Sequence of chain 1.A:
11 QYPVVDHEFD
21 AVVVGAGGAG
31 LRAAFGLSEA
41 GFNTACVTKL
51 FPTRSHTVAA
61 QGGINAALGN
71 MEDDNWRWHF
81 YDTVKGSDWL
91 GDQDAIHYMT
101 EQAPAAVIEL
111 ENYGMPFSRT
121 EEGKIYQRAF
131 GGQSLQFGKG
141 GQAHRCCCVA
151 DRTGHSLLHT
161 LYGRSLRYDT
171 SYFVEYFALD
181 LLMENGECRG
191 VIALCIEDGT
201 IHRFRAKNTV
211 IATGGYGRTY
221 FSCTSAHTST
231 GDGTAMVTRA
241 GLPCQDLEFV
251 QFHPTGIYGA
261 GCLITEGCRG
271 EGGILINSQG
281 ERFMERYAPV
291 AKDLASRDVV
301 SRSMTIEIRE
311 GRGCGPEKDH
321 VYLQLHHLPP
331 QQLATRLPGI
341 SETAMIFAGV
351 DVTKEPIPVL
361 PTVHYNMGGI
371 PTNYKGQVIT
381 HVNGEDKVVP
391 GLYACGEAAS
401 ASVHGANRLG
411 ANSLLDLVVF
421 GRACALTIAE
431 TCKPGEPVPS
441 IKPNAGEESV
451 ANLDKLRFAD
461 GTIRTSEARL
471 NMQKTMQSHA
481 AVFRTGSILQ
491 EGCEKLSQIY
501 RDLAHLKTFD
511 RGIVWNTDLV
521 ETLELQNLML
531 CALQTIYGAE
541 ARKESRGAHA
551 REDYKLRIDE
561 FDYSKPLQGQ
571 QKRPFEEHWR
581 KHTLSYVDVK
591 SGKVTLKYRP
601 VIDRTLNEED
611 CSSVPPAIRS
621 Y

Binding-site contacts:
Ligand atom C1 contacts residue ARG297 of chain 1.A at 2.9 Å.
Ligand atom O5 contacts residue THR265 of chain 1.A at 3.3 Å.
Ligand atom O3 contacts residue FAD1 of chain 1.E at 3.3 Å (h-bond).
Ligand atom O4 contacts residue GLY62 of chain 1.A at 2.8 Å (h-bond).
Ligand atom C4 contacts residue THR265 of chain 1.A at 3.6 Å.
Ligand atom O3 contacts residue HIS253 of chain 1.A at 3.5 Å.
Ligand atom O2 contacts residue ARG297 of chain 1.A at 3.6 Å.
Ligand atom O5 contacts residue HIS253 of chain 1.A at 2.8 Å (h-bond).
Ligand atom O4 contacts residue FAD1 of chain 1.E at 3.4 Å (h-bond).
Ligand atom O1 contacts residue HIS364 of chain 1.A at 2.9 Å (h-bond).
Ligand atom C4 contacts residue HIS253 of chain 1.A at 3.7 Å.
Ligand atom C3 contacts residue HIS253 of chain 1.A at 3.8 Å.
Ligand atom O1 contacts residue FAD1 of chain 1.E at 3.4 Å.
Ligand atom C1 contacts residue GLY410 of chain 1.A at 3.8 Å.
Ligand atom O2 contacts residue ALA411 of chain 1.A at 2.7 Å (h-bond).
Ligand atom O2 contacts residue ARG408 of chain 1.A at 2.4 Å (salt-bridge).
Ligand atom C1 contacts residue ALA411 of chain 1.A at 3.7 Å (hydrophobic).
Ligand atom O5 contacts residue ARG297 of chain 1.A at 3.3 Å (salt-bridge).
Ligand atom C4 contacts residue ARG297 of chain 1.A at 3.5 Å.
Ligand atom O1 contacts residue ARG408 of chain 1.A at 2.5 Å (salt-bridge).
Ligand atom C1 contacts residue FAD1 of chain 1.E at 3.4 Å.
Ligand atom O3 contacts residue HIS364 of chain 1.A at 2.9 Å (h-bond).
Ligand atom O4 contacts residue PHE130 of chain 1.A at 3.9 Å.
Ligand atom O2 contacts residue FAD1 of chain 1.E at 2.9 Å.
Ligand atom O3 contacts residue LEU263 of chain 1.A at 3.5 Å.
Ligand atom O5 contacts residue GLU266 of chain 1.A at 2.6 Å (salt-bridge).
Ligand atom C3 contacts residue FAD1 of chain 1.E at 3.5 Å.
Ligand atom C4 contacts residue GLU266 of chain 1.A at 3.6 Å.
Ligand atom O4 contacts residue THR265 of chain 1.A at 2.9 Å (h-bond).
Ligand atom C3 contacts residue ARG297 of chain 1.A at 2.9 Å.
Ligand atom C2 contacts residue ARG297 of chain 1.A at 2.6 Å.
Ligand atom O4 contacts residue LEU263 of chain 1.A at 3.8 Å.
Ligand atom O4 contacts residue GLN61 of chain 1.A at 3.6 Å.
Ligand atom C2 contacts residue FAD1 of chain 1.E at 3.2 Å.
Ligand atom C1 contacts residue ARG408 of chain 1.A at 3.2 Å.
Ligand atom C4 contacts residue LEU263 of chain 1.A at 3.7 Å (hydrophobic).
Ligand atom O2 contacts residue GLY410 of chain 1.A at 3.2 Å.
Ligand atom O1 contacts residue ARG297 of chain 1.A at 2.6 Å (salt-bridge).
Ligand atom O3 contacts residue ARG297 of chain 1.A at 3.5 Å (salt-bridge).
Ligand atom C2 contacts residue PHE130 of chain 1.A at 3.8 Å (hydrophobic).

The protein below binds the small molecule below.
Small molecule (SMILES): O=C([O-])CC(=O)C(=O)O